This small molecule binds to this protein.
Small molecule (SMILES): CC(=O)N[C@@H]1[C@@H](O)[C@H](O)[C@@H](CO)O[C@H]1O

Binding-site contacts:
Ligand atom C7 contacts residue SER118 of chain 1.B at 3.8 Å.
Ligand atom O7 contacts residue ASN119 of chain 1.B at 3.0 Å (h-bond).
Ligand atom C3 contacts residue ASN119 of chain 1.B at 3.8 Å.
Ligand atom C7 contacts residue ASN119 of chain 1.B at 3.4 Å.
Ligand atom C1 contacts residue ASN119 of chain 1.B at 1.4 Å.
Ligand atom O7 contacts residue SER118 of chain 1.B at 2.7 Å (h-bond).
Ligand atom C2 contacts residue ASN119 of chain 1.B at 2.5 Å.
Ligand atom C4 contacts residue ASN119 of chain 1.B at 4.2 Å.
Ligand atom C8 contacts residue ASN119 of chain 1.B at 4.1 Å.
Ligand atom N2 contacts residue ASN119 of chain 1.B at 3.0 Å (h-bond).
Ligand atom O5 contacts residue ASN119 of chain 1.B at 2.3 Å (h-bond).
Ligand atom C8 contacts residue SER118 of chain 1.B at 4.1 Å.
Ligand atom C5 contacts residue ASN119 of chain 1.B at 3.7 Å.

Sequence of chain 1.B:
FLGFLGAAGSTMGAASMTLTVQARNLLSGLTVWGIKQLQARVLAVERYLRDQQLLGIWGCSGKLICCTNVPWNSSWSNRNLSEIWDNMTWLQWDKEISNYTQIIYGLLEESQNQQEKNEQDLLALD